A small-molecule ligand and the protein it binds are described below.
Small molecule (SMILES): C[C@H](O)[C@H]1O[C@H](O[C@@H]2[C@@H](O[C@@H]3[C@@H](O[C@@H]4[C@H](O)[C@@H](O)O[C@H](CO)[C@H]4O)O[C@H](CO)[C@@H](O)[C@@H]3O)O[C@H](CO)[C@@H](O)[C@@H]2O)[C@@H](O)[C@@H](O)[C@@H]1O

Binding-site contacts:
Ligand atom C2 contacts residue ALA31 of chain 1.B at 3.7 Å (hydrophobic).
Ligand atom C1 contacts residue ALA31 of chain 1.B at 3.1 Å (hydrophobic).
Ligand atom C6M contacts residue ASP106 of chain 1.B at 3.1 Å.
Ligand atom C1 contacts residue ASP106 of chain 1.B at 3.6 Å.
Ligand atom C2 contacts residue LYS99 of chain 1.B at 3.6 Å.
Ligand atom C3 contacts residue ASP108 of chain 1.B at 3.4 Å.
Ligand atom C4 contacts residue LYS99 of chain 1.B at 3.6 Å.
Ligand atom C5 contacts residue SER105 of chain 1.B at 3.7 Å.
Ligand atom O6 contacts residue LYS99 of chain 1.B at 3.7 Å.
Ligand atom O5 contacts residue ASP106 of chain 1.B at 3.3 Å (salt-bridge).
Ligand atom O6 contacts residue SER105 of chain 1.B at 3.2 Å.
Ligand atom O3 contacts residue ASP108 of chain 1.B at 2.6 Å (salt-bridge).
Ligand atom O4 contacts residue ASP106 of chain 1.B at 3.4 Å.
Ligand atom C4 contacts residue SER105 of chain 1.B at 3.6 Å.
Ligand atom O3 contacts residue GLY100 of chain 1.B at 3.5 Å.
Ligand atom O1 contacts residue ASP106 of chain 1.B at 2.9 Å (salt-bridge).
Ligand atom C3 contacts residue ASP106 of chain 1.B at 3.5 Å.
Ligand atom O4 contacts residue ASN107 of chain 1.B at 3.1 Å (h-bond).
Ligand atom O6 contacts residue THR33 of chain 1.B at 2.5 Å (h-bond).
Ligand atom C2 contacts residue ASP106 of chain 1.B at 3.0 Å.
Ligand atom C3 contacts residue SER105 of chain 1.B at 3.4 Å.
Ligand atom C6 contacts residue LEU104 of chain 1.B at 3.4 Å (hydrophobic).
Ligand atom O2 contacts residue HIS32 of chain 1.B at 3.2 Å.
Ligand atom C2 contacts residue ALA31 of chain 1.B at 3.5 Å (hydrophobic).
Ligand atom O2 contacts residue LYS99 of chain 1.B at 2.8 Å (salt-bridge).
Ligand atom C6 contacts residue THR33 of chain 1.B at 3.6 Å.
Ligand atom O2 contacts residue ALA31 of chain 1.B at 3.6 Å (h-bond).
Ligand atom C6 contacts residue ASP106 of chain 1.B at 3.5 Å.
Ligand atom O5 contacts residue THR33 of chain 1.B at 2.9 Å (h-bond).
Ligand atom O5 contacts residue SER105 of chain 1.B at 3.6 Å.
Ligand atom O4 contacts residue ASP108 of chain 1.B at 2.9 Å (salt-bridge).
Ligand atom O4 contacts residue SER105 of chain 1.B at 2.8 Å (h-bond).
Ligand atom O3 contacts residue LYS99 of chain 1.B at 3.2 Å (salt-bridge).
Ligand atom O6 contacts residue ASP106 of chain 1.B at 3.1 Å (salt-bridge).
Ligand atom O3 contacts residue ALA31 of chain 1.B at 2.7 Å (h-bond).
Ligand atom O2 contacts residue THR33 of chain 1.B at 2.8 Å (h-bond).
Ligand atom O2 contacts residue ASP106 of chain 1.B at 3.3 Å (salt-bridge).
Ligand atom C6 contacts residue SER105 of chain 1.B at 3.1 Å.
Ligand atom O4 contacts residue LYS99 of chain 1.B at 3.7 Å.
Ligand atom C5 contacts residue THR33 of chain 1.B at 3.7 Å.

Sequence of chain 1.B:
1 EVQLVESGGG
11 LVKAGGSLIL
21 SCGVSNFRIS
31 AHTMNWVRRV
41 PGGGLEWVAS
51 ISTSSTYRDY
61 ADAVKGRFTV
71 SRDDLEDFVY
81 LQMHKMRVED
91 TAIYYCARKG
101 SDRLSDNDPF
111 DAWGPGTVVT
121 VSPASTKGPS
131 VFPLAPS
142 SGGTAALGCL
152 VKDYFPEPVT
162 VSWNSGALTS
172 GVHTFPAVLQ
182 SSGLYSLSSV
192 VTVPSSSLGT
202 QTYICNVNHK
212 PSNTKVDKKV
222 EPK